Sequence of chain 1.B:
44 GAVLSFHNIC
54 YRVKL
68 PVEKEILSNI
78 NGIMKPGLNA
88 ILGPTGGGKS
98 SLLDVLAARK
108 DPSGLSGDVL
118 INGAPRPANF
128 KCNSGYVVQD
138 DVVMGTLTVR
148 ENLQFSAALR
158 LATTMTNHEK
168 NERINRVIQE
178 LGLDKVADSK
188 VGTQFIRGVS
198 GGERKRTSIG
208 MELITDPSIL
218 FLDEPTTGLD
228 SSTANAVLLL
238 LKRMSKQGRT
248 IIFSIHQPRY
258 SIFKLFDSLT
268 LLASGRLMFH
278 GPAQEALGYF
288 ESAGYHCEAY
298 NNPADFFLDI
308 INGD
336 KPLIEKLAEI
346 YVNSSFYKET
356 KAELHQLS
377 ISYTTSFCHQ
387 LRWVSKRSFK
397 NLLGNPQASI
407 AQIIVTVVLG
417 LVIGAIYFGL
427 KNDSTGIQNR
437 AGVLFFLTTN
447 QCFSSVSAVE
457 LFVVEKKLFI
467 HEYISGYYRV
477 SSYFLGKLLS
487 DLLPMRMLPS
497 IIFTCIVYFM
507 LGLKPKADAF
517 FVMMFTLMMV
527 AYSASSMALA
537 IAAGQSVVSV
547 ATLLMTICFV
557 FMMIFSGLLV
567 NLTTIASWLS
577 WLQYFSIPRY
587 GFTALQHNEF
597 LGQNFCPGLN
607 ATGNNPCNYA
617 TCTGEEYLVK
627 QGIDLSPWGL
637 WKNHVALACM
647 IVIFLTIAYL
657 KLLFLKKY

This protein binds this small molecule.
Small molecule (SMILES): CC(C)CCC[C@@H](C)[C@H]1CC[C@H]2[C@@H]3CC=C4C[C@@H](O)CC[C@]4(C)[C@H]3CC[C@]12C

Sequence of chain 1.A:
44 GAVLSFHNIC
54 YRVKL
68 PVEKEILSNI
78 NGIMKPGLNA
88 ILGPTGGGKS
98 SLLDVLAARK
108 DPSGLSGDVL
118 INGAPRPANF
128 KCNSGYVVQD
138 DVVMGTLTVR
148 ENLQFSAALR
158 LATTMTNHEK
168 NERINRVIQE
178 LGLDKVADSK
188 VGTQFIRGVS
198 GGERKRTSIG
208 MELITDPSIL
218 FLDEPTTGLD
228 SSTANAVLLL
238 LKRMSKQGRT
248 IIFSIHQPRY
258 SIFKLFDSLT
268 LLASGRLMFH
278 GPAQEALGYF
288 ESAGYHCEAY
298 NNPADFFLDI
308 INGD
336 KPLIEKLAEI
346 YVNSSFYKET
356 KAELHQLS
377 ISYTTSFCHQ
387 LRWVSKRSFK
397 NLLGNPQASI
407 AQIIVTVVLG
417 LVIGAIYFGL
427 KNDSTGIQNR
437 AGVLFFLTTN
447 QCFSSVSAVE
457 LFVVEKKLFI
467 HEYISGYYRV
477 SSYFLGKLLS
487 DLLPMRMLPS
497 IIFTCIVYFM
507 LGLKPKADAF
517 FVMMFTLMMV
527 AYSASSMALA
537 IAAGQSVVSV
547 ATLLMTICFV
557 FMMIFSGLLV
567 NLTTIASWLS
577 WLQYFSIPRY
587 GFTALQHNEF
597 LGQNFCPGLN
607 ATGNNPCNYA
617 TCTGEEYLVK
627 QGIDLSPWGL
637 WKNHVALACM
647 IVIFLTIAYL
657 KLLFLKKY

Binding-site contacts:
Ligand atom C15 contacts residue VAL546 of chain 1.A at 4.2 Å (hydrophobic).
Ligand atom C16 contacts residue LEU550 of chain 1.A at 4.0 Å (hydrophobic).
Ligand atom C2 contacts residue PRO402 of chain 1.B at 4.2 Å (hydrophobic).
Ligand atom C7 contacts residue VAL546 of chain 1.A at 4.1 Å (hydrophobic).
Ligand atom C3 contacts residue PHE192 of chain 1.B at 4.5 Å (hydrophobic).
Ligand atom C21 contacts residue ILE410 of chain 1.B at 3.3 Å (hydrophobic).
Ligand atom O1 contacts residue PHE192 of chain 1.B at 4.4 Å.
Ligand atom C26 contacts residue ILE553 of chain 1.A at 3.9 Å (hydrophobic).
Ligand atom C27 contacts residue VAL414 of chain 1.B at 4.3 Å (hydrophobic).
Ligand atom C15 contacts residue LEU550 of chain 1.A at 4.5 Å (hydrophobic).
Ligand atom C4 contacts residue PHE192 of chain 1.B at 4.2 Å (hydrophobic).
Ligand atom C3 contacts residue PRO402 of chain 1.B at 4.4 Å (hydrophobic).
Ligand atom C1 contacts residue PRO402 of chain 1.B at 3.6 Å (hydrophobic).
Ligand atom C5 contacts residue PHE192 of chain 1.B at 4.3 Å (hydrophobic).
Ligand atom C6 contacts residue PHE192 of chain 1.B at 3.6 Å (hydrophobic).
Ligand atom C7 contacts residue PHE192 of chain 1.B at 4.2 Å (hydrophobic).